Binding-site contacts:
Ligand atom O3 contacts residue ALA248 of chain 1.E at 3.2 Å.
Ligand atom C17 contacts residue LYS350 of chain 1.E at 3.9 Å.
Ligand atom S1 contacts residue THR179 of chain 1.D at 3.8 Å.
Ligand atom C5 contacts residue CYS239 of chain 1.E at 3.8 Å (hydrophobic).
Ligand atom C7 contacts residue ALA248 of chain 1.E at 3.3 Å (hydrophobic).
Ligand atom C16 contacts residue LYS350 of chain 1.E at 3.4 Å.
Ligand atom C3 contacts residue LEU253 of chain 1.E at 3.6 Å (hydrophobic).
Ligand atom O4 contacts residue LEU246 of chain 1.E at 3.8 Å.
Ligand atom C4 contacts residue ILE368 of chain 1.E at 3.3 Å (hydrophobic).
Ligand atom C3 contacts residue CYS239 of chain 1.E at 3.7 Å (hydrophobic).
Ligand atom C8 contacts residue LEU253 of chain 1.E at 3.7 Å (hydrophobic).
Ligand atom S1 contacts residue SER178 of chain 1.D at 3.1 Å.
Ligand atom O1 contacts residue LEU253 of chain 1.E at 3.9 Å.
Ligand atom C5 contacts residue LEU253 of chain 1.E at 3.8 Å (hydrophobic).
Ligand atom C18 contacts residue VAL313 of chain 1.E at 3.3 Å (hydrophobic).
Ligand atom C2 contacts residue ALA314 of chain 1.E at 3.8 Å (hydrophobic).
Ligand atom C22 contacts residue LEU253 of chain 1.E at 3.4 Å (hydrophobic).
Ligand atom O3 contacts residue CYS239 of chain 1.E at 3.2 Å (h-bond).
Ligand atom C5 contacts residue ALA248 of chain 1.E at 3.8 Å (hydrophobic).
Ligand atom C17 contacts residue ASN256 of chain 1.E at 3.8 Å.
Ligand atom O5 contacts residue VAL181 of chain 1.D at 3.8 Å.
Ligand atom O6 contacts residue ASN256 of chain 1.E at 3.6 Å.
Ligand atom C7 contacts residue LEU253 of chain 1.E at 3.9 Å (hydrophobic).
Ligand atom C6 contacts residue LEU240 of chain 1.E at 3.7 Å (hydrophobic).
Ligand atom O5 contacts residue ALA180 of chain 1.D at 3.7 Å.
Ligand atom O5 contacts residue THR179 of chain 1.D at 3.9 Å.
Ligand atom C6 contacts residue VAL236 of chain 1.E at 3.8 Å (hydrophobic).
Ligand atom O5 contacts residue LYS350 of chain 1.E at 2.9 Å.
Ligand atom C12 contacts residue LEU246 of chain 1.E at 3.8 Å (hydrophobic).
Ligand atom C4 contacts residue VAL236 of chain 1.E at 3.8 Å (hydrophobic).
Ligand atom C18 contacts residue VAL181 of chain 1.D at 3.8 Å (hydrophobic).
Ligand atom C1 contacts residue LEU253 of chain 1.E at 3.4 Å (hydrophobic).
Ligand atom C20 contacts residue LEU253 of chain 1.E at 3.9 Å (hydrophobic).
Ligand atom O6 contacts residue VAL181 of chain 1.D at 3.1 Å.
Ligand atom C9 contacts residue LEU253 of chain 1.E at 3.8 Å (hydrophobic).
Ligand atom O1 contacts residue ALA314 of chain 1.E at 3.3 Å.
Ligand atom C6 contacts residue CYS239 of chain 1.E at 3.8 Å (hydrophobic).
Ligand atom C18 contacts residue MET257 of chain 1.E at 3.5 Å (hydrophobic).
Ligand atom C19 contacts residue ASN256 of chain 1.E at 3.8 Å.
Ligand atom O2 contacts residue CYS239 of chain 1.E at 3.1 Å (h-bond).

Sequence of chain 1.E:
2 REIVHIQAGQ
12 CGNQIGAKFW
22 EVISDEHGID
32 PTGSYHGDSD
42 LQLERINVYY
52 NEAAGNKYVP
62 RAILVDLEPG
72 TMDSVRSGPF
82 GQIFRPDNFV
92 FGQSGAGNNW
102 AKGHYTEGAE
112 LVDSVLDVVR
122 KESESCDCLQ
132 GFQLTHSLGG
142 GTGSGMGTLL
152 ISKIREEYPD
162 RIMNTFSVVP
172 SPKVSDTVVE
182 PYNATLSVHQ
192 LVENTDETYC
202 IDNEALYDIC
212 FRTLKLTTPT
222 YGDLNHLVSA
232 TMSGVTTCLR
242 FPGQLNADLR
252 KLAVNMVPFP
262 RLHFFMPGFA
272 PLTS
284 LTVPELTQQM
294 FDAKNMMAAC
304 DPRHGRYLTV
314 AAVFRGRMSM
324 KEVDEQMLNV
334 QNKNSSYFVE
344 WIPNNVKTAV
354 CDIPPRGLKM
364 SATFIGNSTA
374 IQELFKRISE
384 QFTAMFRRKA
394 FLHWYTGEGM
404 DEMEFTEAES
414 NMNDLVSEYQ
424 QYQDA

This small molecule binds to this protein.
Small molecule (SMILES): COc1cc2c(c(OC)c1OC)-c1ccc(OC)c(=O)cc1[C@@H](NC(=O)CS)CC2

Sequence of chain 1.D:
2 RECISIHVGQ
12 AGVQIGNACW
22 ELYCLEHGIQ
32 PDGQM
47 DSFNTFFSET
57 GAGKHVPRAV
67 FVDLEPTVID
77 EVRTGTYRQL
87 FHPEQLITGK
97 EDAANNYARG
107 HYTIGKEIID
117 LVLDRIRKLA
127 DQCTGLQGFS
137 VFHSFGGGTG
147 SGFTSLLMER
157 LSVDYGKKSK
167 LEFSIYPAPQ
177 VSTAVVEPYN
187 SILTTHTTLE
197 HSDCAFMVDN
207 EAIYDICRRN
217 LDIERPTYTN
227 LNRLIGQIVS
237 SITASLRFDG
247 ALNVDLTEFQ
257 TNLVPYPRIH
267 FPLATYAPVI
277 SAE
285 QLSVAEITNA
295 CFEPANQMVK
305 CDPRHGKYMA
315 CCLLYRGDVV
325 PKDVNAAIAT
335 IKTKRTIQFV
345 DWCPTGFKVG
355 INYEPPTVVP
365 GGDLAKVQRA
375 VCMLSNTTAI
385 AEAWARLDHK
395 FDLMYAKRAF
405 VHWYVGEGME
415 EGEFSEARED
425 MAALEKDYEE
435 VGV